Binding-site contacts:
Ligand atom CAT contacts residue ARG506 of chain 1.D at 3.8 Å.
Ligand atom NAP contacts residue TYR471 of chain 1.D at 3.6 Å.
Ligand atom CAU contacts residue THR501 of chain 1.D at 3.8 Å.
Ligand atom OAA contacts residue THR501 of chain 1.D at 2.8 Å (h-bond).
Ligand atom FAH contacts residue TYR471 of chain 1.D at 3.8 Å.
Ligand atom NAP contacts residue THR501 of chain 1.D at 3.2 Å (h-bond).
Ligand atom CAJ contacts residue TYR753 of chain 1.D at 3.3 Å (hydrophobic).
Ligand atom CAL contacts residue THR707 of chain 1.D at 3.5 Å.
Ligand atom FAF contacts residue TYR753 of chain 1.D at 3.0 Å.
Ligand atom CAU contacts residue TYR471 of chain 1.D at 3.7 Å (hydrophobic).
Ligand atom PBA contacts residue SER675 of chain 1.D at 3.3 Å.
Ligand atom OAB contacts residue ARG506 of chain 1.D at 3.1 Å (salt-bridge).
Ligand atom OAA contacts residue ARG506 of chain 1.D at 2.5 Å (salt-bridge).
Ligand atom CAJ contacts residue TYR471 of chain 1.D at 3.6 Å (hydrophobic).
Ligand atom NAY contacts residue TYR471 of chain 1.D at 3.6 Å.
Ligand atom OAA contacts residue LEU500 of chain 1.D at 3.3 Å.
Ligand atom CAT contacts residue THR501 of chain 1.D at 3.2 Å.
Ligand atom FAH contacts residue GLU423 of chain 1.D at 4.0 Å.
Ligand atom NAP contacts residue PRO499 of chain 1.D at 3.4 Å (h-bond).
Ligand atom CAR contacts residue TYR471 of chain 1.D at 3.8 Å (hydrophobic).
Ligand atom CAS contacts residue TYR471 of chain 1.D at 3.9 Å (hydrophobic).
Ligand atom CAJ contacts residue PRO499 of chain 1.D at 3.3 Å (hydrophobic).
Ligand atom OAC contacts residue SER675 of chain 1.D at 3.2 Å (h-bond).
Ligand atom CAK contacts residue MET729 of chain 1.D at 3.7 Å (hydrophobic).
Ligand atom OAE contacts residue SER675 of chain 1.D at 2.9 Å (h-bond).
Ligand atom OAD contacts residue SER675 of chain 1.D at 2.8 Å (h-bond).
Ligand atom CAW contacts residue TYR471 of chain 1.D at 3.4 Å (hydrophobic).
Ligand atom CAV contacts residue THR501 of chain 1.D at 3.8 Å.
Ligand atom OAC contacts residue GLY674 of chain 1.D at 3.6 Å.
Ligand atom CAS contacts residue TYR753 of chain 1.D at 3.5 Å (hydrophobic).
Ligand atom CAT contacts residue TYR471 of chain 1.D at 3.7 Å (hydrophobic).
Ligand atom CAV contacts residue TYR471 of chain 1.D at 3.4 Å (hydrophobic).
Ligand atom CAV contacts residue PRO499 of chain 1.D at 3.8 Å (hydrophobic).
Ligand atom CAZ contacts residue TYR753 of chain 1.D at 3.5 Å (hydrophobic).
Ligand atom OAE contacts residue GLY674 of chain 1.D at 3.8 Å.
Ligand atom FAG contacts residue PRO499 of chain 1.D at 3.3 Å.
Ligand atom OAQ contacts residue THR707 of chain 1.D at 4.0 Å.
Ligand atom FAG contacts residue TYR753 of chain 1.D at 3.4 Å.
Ligand atom CAI contacts residue TYR471 of chain 1.D at 3.6 Å (hydrophobic).
Ligand atom OAQ contacts residue MET729 of chain 1.D at 3.4 Å.

Sequence of chain 1.D:
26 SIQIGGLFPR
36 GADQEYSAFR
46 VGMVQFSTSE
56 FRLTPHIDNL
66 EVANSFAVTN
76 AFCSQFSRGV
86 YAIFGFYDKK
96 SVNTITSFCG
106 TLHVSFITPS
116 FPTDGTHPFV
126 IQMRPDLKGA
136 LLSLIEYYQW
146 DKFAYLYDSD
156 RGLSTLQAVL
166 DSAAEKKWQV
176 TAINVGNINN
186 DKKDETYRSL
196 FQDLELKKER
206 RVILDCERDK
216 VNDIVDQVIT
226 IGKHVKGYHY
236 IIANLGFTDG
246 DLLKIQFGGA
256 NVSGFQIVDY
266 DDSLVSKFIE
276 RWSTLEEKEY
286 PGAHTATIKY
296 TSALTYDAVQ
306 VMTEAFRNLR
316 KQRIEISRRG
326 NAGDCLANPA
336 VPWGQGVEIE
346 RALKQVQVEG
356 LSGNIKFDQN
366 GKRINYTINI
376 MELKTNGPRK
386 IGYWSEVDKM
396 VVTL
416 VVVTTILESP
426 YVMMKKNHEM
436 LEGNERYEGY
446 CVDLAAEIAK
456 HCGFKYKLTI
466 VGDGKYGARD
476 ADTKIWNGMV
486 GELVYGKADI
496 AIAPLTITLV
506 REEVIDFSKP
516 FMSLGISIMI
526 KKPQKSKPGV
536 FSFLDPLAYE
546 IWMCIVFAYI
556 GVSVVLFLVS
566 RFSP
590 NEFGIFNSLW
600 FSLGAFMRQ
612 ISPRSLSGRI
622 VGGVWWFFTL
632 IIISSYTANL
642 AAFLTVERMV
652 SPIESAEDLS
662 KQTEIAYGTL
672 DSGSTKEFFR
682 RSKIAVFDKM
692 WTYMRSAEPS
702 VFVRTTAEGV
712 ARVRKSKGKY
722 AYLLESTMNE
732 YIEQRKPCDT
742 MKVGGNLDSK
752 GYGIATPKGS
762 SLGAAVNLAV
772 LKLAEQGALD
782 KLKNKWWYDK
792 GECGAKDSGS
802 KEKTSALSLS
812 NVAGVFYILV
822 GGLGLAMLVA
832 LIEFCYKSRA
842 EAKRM

A protein and the small-molecule ligand that binds it are described below.
Small molecule (SMILES): O=c1[nH]c2cc(C(F)(F)F)c(N3CCOCC3)cc2n(CP(=O)(O)O)c1=O